Binding-site contacts:
Ligand atom O1P contacts residue ARG56 of chain 2.K at 2.7 Å (salt-bridge).
Ligand atom O2P contacts residue TYR132 of chain 2.K at 2.5 Å (h-bond).
Ligand atom CA contacts residue ASN228 of chain 2.K at 3.9 Å.
Ligand atom O contacts residue LEU176 of chain 2.K at 3.9 Å.
Ligand atom CB contacts residue ASN177 of chain 2.K at 3.4 Å.
Ligand atom P contacts residue ARG56 of chain 2.K at 3.6 Å.
Ligand atom N contacts residue ASN177 of chain 2.K at 2.8 Å (h-bond).
Ligand atom P contacts residue TYR132 of chain 2.K at 3.7 Å.
Ligand atom CB contacts residue TRP232 of chain 2.K at 3.6 Å (hydrophobic).
Ligand atom C contacts residue ASN228 of chain 2.K at 3.7 Å.
Ligand atom O contacts residue VAL180 of chain 2.K at 3.8 Å.
Ligand atom O1P contacts residue ARG131 of chain 2.K at 2.7 Å (salt-bridge).
Ligand atom CA contacts residue ASN177 of chain 2.K at 3.7 Å.
Ligand atom N contacts residue LEU231 of chain 2.K at 4.0 Å.
Ligand atom N contacts residue LEU176 of chain 2.K at 3.6 Å.
Ligand atom CA contacts residue ASN228 of chain 2.K at 3.5 Å.
Ligand atom CB contacts residue LEU231 of chain 2.K at 3.9 Å (hydrophobic).
Ligand atom C contacts residue ASN228 of chain 2.K at 4.0 Å.
Ligand atom N contacts residue ASN228 of chain 2.K at 2.9 Å (h-bond).
Ligand atom O3P contacts residue TYR132 of chain 2.K at 3.8 Å.
Ligand atom P contacts residue ARG131 of chain 2.K at 3.7 Å.
Ligand atom O contacts residue LEU231 of chain 2.K at 3.5 Å.
Ligand atom O1P contacts residue TYR132 of chain 2.K at 3.9 Å.
Ligand atom CA contacts residue ASN177 of chain 2.K at 3.6 Å.
Ligand atom CG2 contacts residue ASN228 of chain 2.K at 3.3 Å.
Ligand atom O contacts residue ASN228 of chain 2.K at 3.0 Å (h-bond).
Ligand atom CD2 contacts residue LYS124 of chain 2.K at 3.8 Å.
Ligand atom C contacts residue LEU176 of chain 2.K at 3.9 Å (hydrophobic).
Ligand atom CG2 contacts residue LEU224 of chain 2.K at 4.0 Å (hydrophobic).
Ligand atom CB contacts residue ASN228 of chain 2.K at 3.9 Å.
Ligand atom CG contacts residue LEU224 of chain 2.K at 4.0 Å (hydrophobic).
Ligand atom C contacts residue LEU231 of chain 2.K at 3.6 Å (hydrophobic).
Ligand atom CD1 contacts residue ILE221 of chain 2.K at 3.9 Å (hydrophobic).
Ligand atom CD1 contacts residue LEU224 of chain 2.K at 4.0 Å (hydrophobic).
Ligand atom CA contacts residue LEU176 of chain 2.K at 3.8 Å (hydrophobic).
Ligand atom C contacts residue ASN177 of chain 2.K at 3.6 Å.
Ligand atom O2P contacts residue ARG131 of chain 2.K at 2.9 Å (salt-bridge).
Ligand atom CD contacts residue LEU224 of chain 2.K at 3.7 Å (hydrophobic).
Ligand atom O3P contacts residue ARG56 of chain 2.K at 2.7 Å (salt-bridge).
Ligand atom CB contacts residue ASN177 of chain 2.K at 3.5 Å.

This small molecule binds to this protein.
Small molecule (SMILES): CC[C@H](C)[C@H](NC(=O)[C@H](C)NC(=O)[C@H](C)N)C(=O)N[C@@H](COP(=O)(O)O)C(=O)N[C@@H](CC(C)C)C(=O)N1CCC[C@H]1C(=O)O

Sequence of chain 2.K:
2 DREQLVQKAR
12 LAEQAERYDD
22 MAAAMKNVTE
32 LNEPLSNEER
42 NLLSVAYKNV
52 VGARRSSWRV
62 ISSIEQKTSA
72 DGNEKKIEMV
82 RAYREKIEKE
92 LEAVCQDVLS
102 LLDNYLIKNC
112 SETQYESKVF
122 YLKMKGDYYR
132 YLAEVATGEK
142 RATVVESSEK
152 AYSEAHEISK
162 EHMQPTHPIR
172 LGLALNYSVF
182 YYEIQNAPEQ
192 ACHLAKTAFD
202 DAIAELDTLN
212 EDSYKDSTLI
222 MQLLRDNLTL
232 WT